Sequence of chain 1.D:
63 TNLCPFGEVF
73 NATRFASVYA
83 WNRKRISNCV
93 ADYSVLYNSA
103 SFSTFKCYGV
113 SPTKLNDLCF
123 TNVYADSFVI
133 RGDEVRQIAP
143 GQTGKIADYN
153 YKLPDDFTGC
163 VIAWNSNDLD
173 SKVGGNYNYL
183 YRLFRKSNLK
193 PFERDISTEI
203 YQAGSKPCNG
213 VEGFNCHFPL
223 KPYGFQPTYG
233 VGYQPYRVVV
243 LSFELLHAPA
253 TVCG

A protein and the small-molecule ligand that binds it are described below.
Small molecule (SMILES): CC(=O)N[C@H]1[C@H](O[C@H]2[C@H](O)[C@@H](NC(C)=O)CO[C@@H]2CO)O[C@H](CO)[C@@H](O[C@@H]2O[C@H](CO)[C@@H](O)[C@H](O)[C@@H]2O)[C@@H]1O

Binding-site contacts:
Ligand atom O6 contacts residue SER101 of chain 1.D at 4.4 Å.
Ligand atom C3 contacts residue ASN73 of chain 1.D at 3.7 Å.
Ligand atom C8 contacts residue PHE68 of chain 1.D at 4.3 Å (hydrophobic).
Ligand atom O7 contacts residue ASN73 of chain 1.D at 3.9 Å.
Ligand atom C8 contacts residue PHE72 of chain 1.D at 3.6 Å (hydrophobic).
Ligand atom C8 contacts residue LEU98 of chain 1.D at 4.3 Å (hydrophobic).
Ligand atom C5 contacts residue ASN73 of chain 1.D at 3.6 Å.
Ligand atom C7 contacts residue GLY69 of chain 1.D at 3.8 Å.
Ligand atom C7 contacts residue PHE72 of chain 1.D at 4.5 Å (hydrophobic).
Ligand atom O5 contacts residue ASN73 of chain 1.D at 2.3 Å (h-bond).
Ligand atom C1 contacts residue ASN73 of chain 1.D at 1.4 Å.
Ligand atom N2 contacts residue ASN73 of chain 1.D at 3.0 Å (h-bond).
Ligand atom O7 contacts residue GLY69 of chain 1.D at 3.1 Å.
Ligand atom C4 contacts residue ASN73 of chain 1.D at 4.2 Å.
Ligand atom O7 contacts residue PHE68 of chain 1.D at 4.3 Å.
Ligand atom C8 contacts residue GLY69 of chain 1.D at 4.3 Å.
Ligand atom C2 contacts residue ASN73 of chain 1.D at 2.5 Å.
Ligand atom C7 contacts residue ASN73 of chain 1.D at 3.7 Å.